This protein binds this small molecule.
Small molecule (SMILES): O=c1[nH]cnc2c1ncn2[C@@H]1O[C@H](CO)[C@@H](O)[C@H]1O

Sequence of chain 1.A:
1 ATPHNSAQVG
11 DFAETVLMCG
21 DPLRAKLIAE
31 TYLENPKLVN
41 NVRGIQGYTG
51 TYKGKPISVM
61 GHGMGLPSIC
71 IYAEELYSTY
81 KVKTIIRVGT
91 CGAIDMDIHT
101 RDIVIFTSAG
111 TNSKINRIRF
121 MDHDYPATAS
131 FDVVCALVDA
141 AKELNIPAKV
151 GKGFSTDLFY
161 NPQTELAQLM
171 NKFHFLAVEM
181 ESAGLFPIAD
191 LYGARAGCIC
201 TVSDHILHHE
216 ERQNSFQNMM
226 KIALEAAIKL

Sequence of chain 5.A:
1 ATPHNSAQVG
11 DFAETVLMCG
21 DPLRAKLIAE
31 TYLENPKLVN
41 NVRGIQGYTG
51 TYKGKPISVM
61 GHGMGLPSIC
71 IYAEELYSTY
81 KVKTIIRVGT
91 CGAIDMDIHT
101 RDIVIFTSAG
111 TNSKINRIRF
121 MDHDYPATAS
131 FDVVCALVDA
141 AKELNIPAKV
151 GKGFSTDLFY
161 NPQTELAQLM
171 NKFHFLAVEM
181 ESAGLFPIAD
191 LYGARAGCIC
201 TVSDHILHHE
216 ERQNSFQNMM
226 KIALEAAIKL

Binding-site contacts:
Ligand atom N3 contacts residue GLU179 of chain 5.A at 3.7 Å.
Ligand atom O5' contacts residue HIS4 of chain 1.A at 2.7 Å (h-bond).
Ligand atom O5' contacts residue ARG43 of chain 1.A at 3.9 Å.
Ligand atom N9 contacts residue THR90 of chain 5.A at 3.7 Å.
Ligand atom C8 contacts residue CYS91 of chain 5.A at 3.5 Å (hydrophobic).
Ligand atom O3' contacts residue MET64 of chain 5.A at 3.5 Å.
Ligand atom N7 contacts residue GLY92 of chain 5.A at 3.4 Å (h-bond).
Ligand atom C5' contacts residue HIS4 of chain 1.A at 3.7 Å.
Ligand atom N7 contacts residue CYS91 of chain 5.A at 3.4 Å.
Ligand atom N1 contacts residue PHE159 of chain 5.A at 3.7 Å.
Ligand atom O5' contacts residue PHE159 of chain 5.A at 3.2 Å.
Ligand atom C6 contacts residue VAL178 of chain 5.A at 3.7 Å (hydrophobic).
Ligand atom O2' contacts residue MET180 of chain 5.A at 3.3 Å (h-bond).
Ligand atom C5' contacts residue PHE159 of chain 5.A at 3.5 Å (hydrophobic).
Ligand atom O3' contacts residue GLU181 of chain 5.A at 2.7 Å (salt-bridge).
Ligand atom C6 contacts residue GLY92 of chain 5.A at 3.9 Å.
Ligand atom C2' contacts residue MET180 of chain 5.A at 3.6 Å (hydrophobic).
Ligand atom C2' contacts residue GLU179 of chain 5.A at 3.9 Å.
Ligand atom C3' contacts residue MET180 of chain 5.A at 3.6 Å (hydrophobic).
Ligand atom C5 contacts residue GLY92 of chain 5.A at 3.7 Å.
Ligand atom O6 contacts residue GLY92 of chain 5.A at 3.5 Å.
Ligand atom O2' contacts residue GLU181 of chain 5.A at 2.6 Å (salt-bridge).
Ligand atom N1 contacts residue VAL178 of chain 5.A at 3.8 Å.
Ligand atom C8 contacts residue THR90 of chain 5.A at 3.3 Å.
Ligand atom O4' contacts residue ARG43 of chain 1.A at 3.2 Å (salt-bridge).
Ligand atom C1' contacts residue THR90 of chain 5.A at 3.5 Å.
Ligand atom C3' contacts residue GLU181 of chain 5.A at 3.6 Å.
Ligand atom N3 contacts residue MET180 of chain 5.A at 3.4 Å.
Ligand atom C2' contacts residue GLU181 of chain 5.A at 3.8 Å.
Ligand atom C4 contacts residue VAL178 of chain 5.A at 3.8 Å (hydrophobic).
Ligand atom N3 contacts residue PHE159 of chain 5.A at 3.9 Å.
Ligand atom C2 contacts residue PHE159 of chain 5.A at 3.5 Å (hydrophobic).
Ligand atom O2' contacts residue ARG87 of chain 5.A at 3.6 Å.
Ligand atom C2 contacts residue MET180 of chain 5.A at 3.5 Å (hydrophobic).
Ligand atom C5' contacts residue MET180 of chain 5.A at 3.8 Å (hydrophobic).
Ligand atom O2' contacts residue GLU179 of chain 5.A at 3.5 Å.
Ligand atom C4' contacts residue ARG43 of chain 1.A at 3.6 Å.
Ligand atom C5 contacts residue VAL178 of chain 5.A at 3.6 Å (hydrophobic).
Ligand atom O4' contacts residue THR90 of chain 5.A at 3.8 Å.
Ligand atom C6 contacts residue PHE159 of chain 5.A at 3.7 Å (hydrophobic).